Binding-site contacts:
Ligand atom C7 contacts residue ASN358 of chain 5.F at 3.4 Å.
Ligand atom O5 contacts residue ASN358 of chain 5.F at 2.4 Å (h-bond).
Ligand atom N2 contacts residue ASN358 of chain 5.F at 2.9 Å (h-bond).
Ligand atom C1 contacts residue ASN358 of chain 5.F at 1.4 Å.
Ligand atom O7 contacts residue SER343 of chain 5.F at 4.3 Å.
Ligand atom C3 contacts residue ASN358 of chain 5.F at 3.8 Å.
Ligand atom C2 contacts residue ASN358 of chain 5.F at 2.5 Å.
Ligand atom O7 contacts residue SER345 of chain 5.F at 4.2 Å.
Ligand atom C4 contacts residue ASN358 of chain 5.F at 4.2 Å.
Ligand atom O7 contacts residue ASN358 of chain 5.F at 3.3 Å (h-bond).
Ligand atom C5 contacts residue ASN358 of chain 5.F at 3.6 Å.

Sequence of chain 5.F:
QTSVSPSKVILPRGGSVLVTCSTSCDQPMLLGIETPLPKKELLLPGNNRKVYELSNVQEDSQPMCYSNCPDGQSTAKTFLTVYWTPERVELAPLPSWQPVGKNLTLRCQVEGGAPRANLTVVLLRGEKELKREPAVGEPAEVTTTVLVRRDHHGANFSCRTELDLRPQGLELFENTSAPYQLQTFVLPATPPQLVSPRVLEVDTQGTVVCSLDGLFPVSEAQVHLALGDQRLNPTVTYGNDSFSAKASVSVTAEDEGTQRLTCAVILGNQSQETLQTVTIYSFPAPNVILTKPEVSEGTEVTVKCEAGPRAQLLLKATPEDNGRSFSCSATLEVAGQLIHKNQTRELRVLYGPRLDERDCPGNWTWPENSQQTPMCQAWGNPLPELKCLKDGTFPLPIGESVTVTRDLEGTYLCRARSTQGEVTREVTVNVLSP

A small-molecule ligand and the protein it binds are described below.
Small molecule (SMILES): CC(=O)N[C@@H]1[C@@H](O)[C@H](O)[C@@H](CO)O[C@H]1O